A protein and the small-molecule ligand that binds it are described below.
Small molecule (SMILES): C/C=C(\C)CC/C=C(\C)CCC=C(C)C

Sequence of chain 1.A:
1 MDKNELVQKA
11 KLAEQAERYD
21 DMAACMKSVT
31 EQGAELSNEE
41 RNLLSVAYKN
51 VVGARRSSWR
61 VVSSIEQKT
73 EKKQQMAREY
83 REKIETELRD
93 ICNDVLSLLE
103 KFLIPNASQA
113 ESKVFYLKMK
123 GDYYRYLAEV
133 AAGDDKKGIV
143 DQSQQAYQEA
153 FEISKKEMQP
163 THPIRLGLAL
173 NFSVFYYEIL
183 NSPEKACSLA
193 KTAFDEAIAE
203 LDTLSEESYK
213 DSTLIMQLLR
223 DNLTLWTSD

Binding-site contacts:
Ligand atom C1 contacts residue LYS49 of chain 1.A at 4.3 Å.
Ligand atom C1 contacts residue SEP9 of chain 1.C at 4.2 Å.
Ligand atom C6 contacts residue PRO165 of chain 1.A at 4.3 Å (hydrophobic).
Ligand atom C1 contacts residue LEU220 of chain 1.A at 4.4 Å (hydrophobic).
Ligand atom C9 contacts residue ILE166 of chain 1.A at 4.2 Å (hydrophobic).
Ligand atom C5 contacts residue ASP213 of chain 1.A at 3.4 Å.
Ligand atom C2 contacts residue ILE217 of chain 1.A at 4.1 Å (hydrophobic).
Ligand atom C8 contacts residue ASP213 of chain 1.A at 4.3 Å.
Ligand atom C7 contacts residue ASP213 of chain 1.A at 3.1 Å.
Ligand atom C7 contacts residue PRO165 of chain 1.A at 4.3 Å (hydrophobic).
Ligand atom C9 contacts residue PRO165 of chain 1.A at 4.2 Å (hydrophobic).
Ligand atom C6 contacts residue ILE217 of chain 1.A at 3.9 Å (hydrophobic).
Ligand atom C10 contacts residue ASN42 of chain 1.A at 3.6 Å.
Ligand atom C3 contacts residue CYS10 of chain 1.C at 3.4 Å (hydrophobic).
Ligand atom C9 contacts residue PHE117 of chain 1.A at 4.4 Å (hydrophobic).
Ligand atom C6 contacts residue ASP213 of chain 1.A at 3.5 Å.
Ligand atom C1 contacts residue CYS10 of chain 1.C at 1.8 Å (hydrophobic).
Ligand atom C4 contacts residue CYS10 of chain 1.C at 3.5 Å (hydrophobic).
Ligand atom C2 contacts residue CYS10 of chain 1.C at 2.7 Å (hydrophobic).
Ligand atom C10 contacts residue ARG41 of chain 1.A at 4.5 Å.
Ligand atom C8 contacts residue PRO165 of chain 1.A at 4.2 Å (hydrophobic).

Sequence of chain 1.C:
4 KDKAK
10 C